This small molecule binds to this protein.
Small molecule (SMILES): CC(=O)N[C@@H]1[C@@H](O)[C@H](O)[C@@H](CO)O[C@H]1O

Sequence of chain 1.B:
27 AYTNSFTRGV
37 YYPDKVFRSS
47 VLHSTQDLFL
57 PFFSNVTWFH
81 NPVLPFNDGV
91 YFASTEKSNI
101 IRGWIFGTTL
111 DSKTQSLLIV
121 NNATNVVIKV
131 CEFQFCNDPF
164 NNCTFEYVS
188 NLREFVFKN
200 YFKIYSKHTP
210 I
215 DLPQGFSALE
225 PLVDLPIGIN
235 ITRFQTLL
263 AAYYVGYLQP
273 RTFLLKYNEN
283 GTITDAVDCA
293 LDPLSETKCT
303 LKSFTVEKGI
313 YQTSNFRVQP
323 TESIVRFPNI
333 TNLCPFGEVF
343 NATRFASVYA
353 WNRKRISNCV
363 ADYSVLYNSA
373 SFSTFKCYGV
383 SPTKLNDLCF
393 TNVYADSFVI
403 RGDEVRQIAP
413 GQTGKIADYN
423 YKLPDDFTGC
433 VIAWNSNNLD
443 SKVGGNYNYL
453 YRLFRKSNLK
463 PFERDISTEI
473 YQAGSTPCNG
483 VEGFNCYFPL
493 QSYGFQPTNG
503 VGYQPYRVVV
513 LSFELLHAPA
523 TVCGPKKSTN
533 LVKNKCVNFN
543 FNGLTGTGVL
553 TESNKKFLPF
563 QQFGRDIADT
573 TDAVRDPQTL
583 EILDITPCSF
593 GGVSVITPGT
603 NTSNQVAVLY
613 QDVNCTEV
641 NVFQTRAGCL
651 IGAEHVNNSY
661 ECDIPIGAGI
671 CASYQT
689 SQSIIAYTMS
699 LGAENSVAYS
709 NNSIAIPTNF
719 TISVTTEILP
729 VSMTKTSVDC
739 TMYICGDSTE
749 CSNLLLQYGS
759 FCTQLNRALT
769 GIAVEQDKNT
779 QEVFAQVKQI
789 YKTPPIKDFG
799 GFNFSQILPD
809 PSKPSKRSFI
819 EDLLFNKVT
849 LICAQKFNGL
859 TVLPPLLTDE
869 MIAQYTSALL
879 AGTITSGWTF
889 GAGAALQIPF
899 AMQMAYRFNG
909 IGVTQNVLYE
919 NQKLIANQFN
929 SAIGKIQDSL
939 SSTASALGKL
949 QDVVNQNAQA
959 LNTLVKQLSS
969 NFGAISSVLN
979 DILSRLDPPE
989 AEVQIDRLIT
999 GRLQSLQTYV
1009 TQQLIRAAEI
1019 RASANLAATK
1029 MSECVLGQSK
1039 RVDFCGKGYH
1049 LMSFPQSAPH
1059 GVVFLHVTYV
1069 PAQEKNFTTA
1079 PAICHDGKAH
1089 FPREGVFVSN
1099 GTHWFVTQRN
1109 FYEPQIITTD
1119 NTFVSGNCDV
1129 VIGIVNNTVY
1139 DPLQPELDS

Binding-site contacts:
Ligand atom C7 contacts residue ASN282 of chain 1.B at 4.3 Å.
Ligand atom O5 contacts residue ASN282 of chain 1.B at 2.2 Å (h-bond).
Ligand atom C4 contacts residue ASN282 of chain 1.B at 4.2 Å.
Ligand atom N2 contacts residue ASN282 of chain 1.B at 3.2 Å (h-bond).
Ligand atom C2 contacts residue ASN282 of chain 1.B at 2.6 Å.
Ligand atom C8 contacts residue GLU281 of chain 1.B at 3.4 Å.
Ligand atom O6 contacts residue ASN282 of chain 1.B at 4.3 Å.
Ligand atom C1 contacts residue ASN282 of chain 1.B at 1.4 Å.
Ligand atom C5 contacts residue ASN282 of chain 1.B at 3.5 Å.
Ligand atom C6 contacts residue ASN282 of chain 1.B at 4.5 Å.
Ligand atom C3 contacts residue ASN282 of chain 1.B at 3.9 Å.